A small-molecule ligand and the protein it binds are described below.
Small molecule (SMILES): NS(=O)(=O)c1cc2c(cc1Cl)N[C@H]([C@H]1C[C@H]3C=C[C@@H]1C3)NS2(=O)=O

Sequence of chain 1.D:
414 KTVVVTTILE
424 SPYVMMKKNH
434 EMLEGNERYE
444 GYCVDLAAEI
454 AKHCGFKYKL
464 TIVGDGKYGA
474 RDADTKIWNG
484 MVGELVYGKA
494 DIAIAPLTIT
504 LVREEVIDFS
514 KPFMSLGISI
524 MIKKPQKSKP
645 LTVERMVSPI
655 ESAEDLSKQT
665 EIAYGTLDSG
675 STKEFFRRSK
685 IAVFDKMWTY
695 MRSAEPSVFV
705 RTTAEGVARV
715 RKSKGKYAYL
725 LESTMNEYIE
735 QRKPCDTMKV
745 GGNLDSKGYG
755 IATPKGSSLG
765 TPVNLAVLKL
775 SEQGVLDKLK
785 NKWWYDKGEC

Binding-site contacts:
Ligand atom C9 contacts residue SER750 of chain 1.A at 3.3 Å.
Ligand atom N3 contacts residue SER750 of chain 1.A at 3.8 Å.
Ligand atom C6 contacts residue SER775 of chain 1.D at 3.5 Å.
Ligand atom N2 contacts residue SER775 of chain 1.D at 3.5 Å (h-bond).
Ligand atom CL contacts residue LEU780 of chain 1.D at 3.5 Å.
Ligand atom C8 contacts residue PRO515 of chain 1.D at 3.3 Å (hydrophobic).
Ligand atom C1 contacts residue PRO515 of chain 1.D at 3.3 Å (hydrophobic).
Ligand atom O2 contacts residue SER518 of chain 1.D at 3.1 Å (h-bond).
Ligand atom C3 contacts residue PRO515 of chain 1.A at 3.7 Å (hydrophobic).
Ligand atom S1 contacts residue PRO515 of chain 1.D at 3.6 Å.
Ligand atom O2 contacts residue MET517 of chain 1.D at 3.2 Å.
Ligand atom C10 contacts residue SER750 of chain 1.A at 3.3 Å.
Ligand atom O4 contacts residue LYS784 of chain 1.D at 3.8 Å.
Ligand atom N1 contacts residue PRO515 of chain 1.D at 2.6 Å (h-bond).
Ligand atom C7 contacts residue ILE502 of chain 1.A at 3.7 Å (hydrophobic).
Ligand atom C11 contacts residue PHE516 of chain 1.D at 3.8 Å (hydrophobic).
Ligand atom N2 contacts residue PRO515 of chain 1.D at 3.7 Å.
Ligand atom C3 contacts residue LYS751 of chain 1.A at 3.9 Å.
Ligand atom C11 contacts residue MET517 of chain 1.D at 3.9 Å (hydrophobic).
Ligand atom O3 contacts residue MET517 of chain 1.D at 3.9 Å.
Ligand atom C12 contacts residue SER750 of chain 1.A at 3.1 Å.
Ligand atom C2 contacts residue PRO515 of chain 1.D at 3.8 Å (hydrophobic).
Ligand atom C5 contacts residue LEU772 of chain 1.D at 3.8 Å (hydrophobic).
Ligand atom C4 contacts residue LYS751 of chain 1.A at 3.8 Å.
Ligand atom O3 contacts residue SER518 of chain 1.D at 3.2 Å (h-bond).
Ligand atom CL contacts residue ASP781 of chain 1.D at 3.2 Å.
Ligand atom C11 contacts residue SER518 of chain 1.D at 3.5 Å.
Ligand atom C13 contacts residue SER750 of chain 1.A at 3.0 Å.
Ligand atom C11 contacts residue SER750 of chain 1.A at 3.2 Å.
Ligand atom C5 contacts residue ILE502 of chain 1.A at 3.5 Å (hydrophobic).
Ligand atom C7 contacts residue LYS514 of chain 1.D at 3.6 Å.
Ligand atom C7 contacts residue LEU772 of chain 1.D at 3.6 Å (hydrophobic).
Ligand atom C14 contacts residue SER750 of chain 1.A at 3.1 Å.
Ligand atom C12 contacts residue PHE516 of chain 1.D at 3.8 Å (hydrophobic).
Ligand atom C3 contacts residue GLY752 of chain 1.A at 3.6 Å.
Ligand atom C4 contacts residue ILE502 of chain 1.A at 3.6 Å (hydrophobic).
Ligand atom O2 contacts residue PHE516 of chain 1.D at 3.9 Å.
Ligand atom O2 contacts residue PRO515 of chain 1.D at 3.4 Å.
Ligand atom N2 contacts residue SER750 of chain 1.A at 3.5 Å (h-bond).
Ligand atom C4 contacts residue GLY752 of chain 1.A at 3.3 Å.

Sequence of chain 1.A:
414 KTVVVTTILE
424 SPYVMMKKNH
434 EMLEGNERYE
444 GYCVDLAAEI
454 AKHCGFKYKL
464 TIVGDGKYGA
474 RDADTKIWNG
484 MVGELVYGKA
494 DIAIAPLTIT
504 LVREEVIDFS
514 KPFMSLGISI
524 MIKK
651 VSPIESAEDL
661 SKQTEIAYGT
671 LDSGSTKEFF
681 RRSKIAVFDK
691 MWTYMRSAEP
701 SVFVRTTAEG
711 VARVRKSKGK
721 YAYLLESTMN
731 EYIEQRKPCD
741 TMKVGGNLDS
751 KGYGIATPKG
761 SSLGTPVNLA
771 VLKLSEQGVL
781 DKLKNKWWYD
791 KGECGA